Sequence of chain 1.A:
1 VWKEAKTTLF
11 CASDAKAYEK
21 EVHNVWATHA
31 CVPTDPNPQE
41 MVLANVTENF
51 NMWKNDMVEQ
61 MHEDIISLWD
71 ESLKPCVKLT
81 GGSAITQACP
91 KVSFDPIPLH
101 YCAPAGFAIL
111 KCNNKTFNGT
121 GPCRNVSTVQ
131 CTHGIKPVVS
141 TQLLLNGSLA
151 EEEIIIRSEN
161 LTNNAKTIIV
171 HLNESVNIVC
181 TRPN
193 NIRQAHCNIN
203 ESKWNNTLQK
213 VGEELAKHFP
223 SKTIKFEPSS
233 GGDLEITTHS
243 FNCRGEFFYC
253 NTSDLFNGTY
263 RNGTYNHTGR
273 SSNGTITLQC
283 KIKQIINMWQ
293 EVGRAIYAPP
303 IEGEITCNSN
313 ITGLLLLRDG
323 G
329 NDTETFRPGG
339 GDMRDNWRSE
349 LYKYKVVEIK

This small molecule binds to this protein.
Small molecule (SMILES): CC(=O)N[C@@H]1[C@@H](O)[C@H](O)[C@@H](CO)O[C@H]1O

Binding-site contacts:
Ligand atom C6 contacts residue NAG1 of chain 1.K at 3.7 Å.
Ligand atom C8 contacts residue ASN244 of chain 1.A at 4.2 Å.
Ligand atom C2 contacts residue ASN310 of chain 1.A at 4.2 Å.
Ligand atom C2 contacts residue ASP95 of chain 1.A at 4.3 Å.
Ligand atom O5 contacts residue ASN310 of chain 1.A at 4.2 Å.
Ligand atom O3 contacts residue CYS309 of chain 1.A at 3.6 Å (h-bond).
Ligand atom C5 contacts residue ASN146 of chain 1.A at 3.7 Å.
Ligand atom C4 contacts residue ASN310 of chain 1.A at 3.7 Å.
Ligand atom C5 contacts residue ASN310 of chain 1.A at 3.4 Å.
Ligand atom O7 contacts residue VAL138 of chain 1.A at 3.8 Å.
Ligand atom C3 contacts residue ASN310 of chain 1.A at 3.4 Å.
Ligand atom C8 contacts residue ASP95 of chain 1.A at 3.8 Å.
Ligand atom C2 contacts residue ASN146 of chain 1.A at 2.4 Å.
Ligand atom C1 contacts residue ASN146 of chain 1.A at 1.4 Å.
Ligand atom C7 contacts residue CYS309 of chain 1.A at 4.3 Å (hydrophobic).
Ligand atom O7 contacts residue ASN146 of chain 1.A at 3.6 Å (h-bond).
Ligand atom C8 contacts residue PRO96 of chain 1.A at 3.9 Å (hydrophobic).
Ligand atom C2 contacts residue SER311 of chain 1.A at 3.9 Å.
Ligand atom C8 contacts residue CYS309 of chain 1.A at 4.0 Å (hydrophobic).
Ligand atom N2 contacts residue CYS309 of chain 1.A at 4.3 Å.
Ligand atom O3 contacts residue ASN310 of chain 1.A at 4.3 Å.
Ligand atom C3 contacts residue SER311 of chain 1.A at 4.1 Å.
Ligand atom O6 contacts residue LYS136 of chain 1.A at 3.8 Å.
Ligand atom C3 contacts residue ASN146 of chain 1.A at 3.7 Å.
Ligand atom N2 contacts residue SER311 of chain 1.A at 3.0 Å (h-bond).
Ligand atom C5 contacts residue NAG1 of chain 1.K at 3.7 Å.
Ligand atom O4 contacts residue ASN310 of chain 1.A at 3.6 Å (h-bond).
Ligand atom O3 contacts residue ASP95 of chain 1.A at 4.1 Å.
Ligand atom C4 contacts residue ASN146 of chain 1.A at 4.2 Å.
Ligand atom N2 contacts residue ASN146 of chain 1.A at 2.8 Å (h-bond).
Ligand atom O5 contacts residue ASN146 of chain 1.A at 2.4 Å (h-bond).
Ligand atom C1 contacts residue NAG1 of chain 1.K at 4.4 Å.
Ligand atom C7 contacts residue SER311 of chain 1.A at 3.9 Å.
Ligand atom C7 contacts residue ASN146 of chain 1.A at 3.4 Å.
Ligand atom C1 contacts residue ASN310 of chain 1.A at 4.0 Å.
Ligand atom C1 contacts residue SER311 of chain 1.A at 4.0 Å.
Ligand atom O7 contacts residue SER311 of chain 1.A at 4.1 Å.
Ligand atom O5 contacts residue LYS136 of chain 1.A at 3.8 Å.
Ligand atom C4 contacts residue ASP95 of chain 1.A at 4.3 Å.
Ligand atom O5 contacts residue NAG1 of chain 1.K at 3.7 Å.